Sequence of chain 2.A:
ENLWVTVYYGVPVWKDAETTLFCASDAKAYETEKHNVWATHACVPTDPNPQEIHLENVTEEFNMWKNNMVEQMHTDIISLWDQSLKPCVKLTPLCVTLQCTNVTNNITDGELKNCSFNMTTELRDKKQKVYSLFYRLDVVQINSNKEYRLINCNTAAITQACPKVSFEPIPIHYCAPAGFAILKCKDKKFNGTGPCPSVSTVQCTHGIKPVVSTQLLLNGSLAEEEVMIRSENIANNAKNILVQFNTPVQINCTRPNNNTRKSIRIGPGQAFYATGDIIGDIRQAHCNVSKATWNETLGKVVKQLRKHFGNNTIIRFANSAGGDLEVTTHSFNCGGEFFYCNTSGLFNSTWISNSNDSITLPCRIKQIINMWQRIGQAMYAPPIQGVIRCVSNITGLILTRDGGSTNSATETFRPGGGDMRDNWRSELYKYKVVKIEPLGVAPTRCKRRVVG

This small molecule binds to this protein.
Small molecule (SMILES): CC(=O)N[C@H]1[C@H](O[C@H]2[C@H](O)[C@@H](NC(C)=O)CO[C@@H]2CO)O[C@H](CO)[C@@H](O[C@@H]2O[C@H](CO[C@H]3O[C@H](CO)[C@@H](O)[C@H](O[C@H]4O[C@H](CO)[C@@H](O)[C@H](O)[C@@H]4O[C@H]4O[C@H](CO)[C@@H](O)[C@H](O)[C@@H]4O)[C@@H]3O)[C@@H](O)[C@H](O)[C@@H]2O)[C@@H]1O

Binding-site contacts:
Ligand atom O5 contacts residue ASN270 of chain 2.A at 2.6 Å (h-bond).
Ligand atom C8 contacts residue ASN270 of chain 2.A at 4.0 Å.
Ligand atom C5 contacts residue ILE291 of chain 2.A at 4.1 Å (hydrophobic).
Ligand atom C1 contacts residue GLY408 of chain 2.A at 4.2 Å.
Ligand atom C7 contacts residue ASN270 of chain 2.A at 2.9 Å.
Ligand atom C5 contacts residue ASN270 of chain 2.A at 3.7 Å.
Ligand atom O7 contacts residue ASN270 of chain 2.A at 3.0 Å (h-bond).
Ligand atom C1 contacts residue ASN270 of chain 2.A at 1.3 Å.
Ligand atom O6 contacts residue ILE291 of chain 2.A at 4.5 Å.
Ligand atom C6 contacts residue ILE291 of chain 2.A at 3.4 Å (hydrophobic).
Ligand atom C8 contacts residue VAL409 of chain 2.A at 3.5 Å (hydrophobic).
Ligand atom C2 contacts residue ASN270 of chain 2.A at 2.3 Å.
Ligand atom C3 contacts residue ASN270 of chain 2.A at 3.6 Å.
Ligand atom C7 contacts residue VAL409 of chain 2.A at 4.1 Å (hydrophobic).
Ligand atom O7 contacts residue VAL409 of chain 2.A at 4.5 Å.
Ligand atom C4 contacts residue ASN270 of chain 2.A at 4.2 Å.
Ligand atom N2 contacts residue ASN270 of chain 2.A at 2.6 Å (h-bond).
Ligand atom O5 contacts residue ILE291 of chain 2.A at 3.7 Å.